A small-molecule ligand and the protein it binds are described below.
Small molecule (SMILES): Nc1ncnc2c1ncn2[C@H]1C[C@H](O)[C@@H](COP(=O)(O)O)O1

Sequence of chain 1.O:
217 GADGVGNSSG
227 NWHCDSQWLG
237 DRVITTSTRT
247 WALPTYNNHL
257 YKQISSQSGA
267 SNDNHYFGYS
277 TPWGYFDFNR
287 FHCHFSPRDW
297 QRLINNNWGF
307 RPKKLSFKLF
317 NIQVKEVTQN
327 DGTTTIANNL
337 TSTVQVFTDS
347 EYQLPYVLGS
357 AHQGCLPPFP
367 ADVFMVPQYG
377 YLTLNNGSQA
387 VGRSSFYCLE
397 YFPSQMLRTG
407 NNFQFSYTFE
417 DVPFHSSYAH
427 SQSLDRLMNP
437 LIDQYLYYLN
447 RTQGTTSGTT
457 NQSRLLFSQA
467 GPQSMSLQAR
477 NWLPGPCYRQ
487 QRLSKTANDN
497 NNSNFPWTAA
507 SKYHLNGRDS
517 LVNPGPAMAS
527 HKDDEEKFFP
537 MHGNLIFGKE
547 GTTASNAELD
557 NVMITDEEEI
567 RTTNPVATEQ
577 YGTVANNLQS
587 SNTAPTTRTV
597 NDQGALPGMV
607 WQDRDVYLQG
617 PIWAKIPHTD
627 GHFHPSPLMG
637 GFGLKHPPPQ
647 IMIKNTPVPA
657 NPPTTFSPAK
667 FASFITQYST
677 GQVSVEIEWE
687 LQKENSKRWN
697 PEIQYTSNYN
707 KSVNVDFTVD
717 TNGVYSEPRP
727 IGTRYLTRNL

Binding-site contacts:
Ligand atom N6 contacts residue PRO633 of chain 1.O at 4.2 Å.
Ligand atom O5' contacts residue PHE629 of chain 1.O at 3.9 Å.
Ligand atom C6 contacts residue VAL418 of chain 1.O at 4.0 Å (hydrophobic).
Ligand atom N1 contacts residue PRO419 of chain 1.O at 4.2 Å.
Ligand atom N6 contacts residue PHE638 of chain 1.O at 3.8 Å.
Ligand atom C2 contacts residue PRO631 of chain 1.O at 4.3 Å (hydrophobic).
Ligand atom C5 contacts residue PRO631 of chain 1.O at 4.1 Å (hydrophobic).
Ligand atom N6 contacts residue VAL418 of chain 1.O at 3.8 Å.
Ligand atom O4' contacts residue PRO631 of chain 1.O at 4.1 Å.
Ligand atom O2P contacts residue PHE629 of chain 1.O at 3.4 Å (h-bond).
Ligand atom C8 contacts residue ASP609 of chain 1.O at 4.4 Å.
Ligand atom C2 contacts residue GLY639 of chain 1.O at 3.9 Å.
Ligand atom O2P contacts residue HIS628 of chain 1.O at 3.8 Å.
Ligand atom C6 contacts residue PRO419 of chain 1.O at 4.3 Å (hydrophobic).
Ligand atom N1 contacts residue GLY639 of chain 1.O at 3.1 Å (h-bond).
Ligand atom N6 contacts residue SER632 of chain 1.O at 4.0 Å.
Ligand atom C2' contacts residue PRO419 of chain 1.O at 4.0 Å (hydrophobic).
Ligand atom N7 contacts residue ASP609 of chain 1.O at 4.1 Å.
Ligand atom N1 contacts residue PRO631 of chain 1.O at 3.8 Å.
Ligand atom N6 contacts residue GLY639 of chain 1.O at 2.9 Å (h-bond).
Ligand atom C6 contacts residue PRO631 of chain 1.O at 3.6 Å (hydrophobic).
Ligand atom C4 contacts residue PRO419 of chain 1.O at 4.0 Å (hydrophobic).
Ligand atom N9 contacts residue HIS630 of chain 1.O at 3.8 Å.
Ligand atom N3 contacts residue PRO419 of chain 1.O at 4.2 Å.
Ligand atom O2P contacts residue PRO631 of chain 1.O at 3.8 Å.
Ligand atom N9 contacts residue PRO419 of chain 1.O at 4.2 Å.
Ligand atom N6 contacts residue PRO631 of chain 1.O at 3.8 Å.
Ligand atom C5 contacts residue SER632 of chain 1.O at 4.4 Å.
Ligand atom O4' contacts residue HIS630 of chain 1.O at 4.2 Å.
Ligand atom N6 contacts residue GLY637 of chain 1.O at 4.0 Å.
Ligand atom C6 contacts residue GLY639 of chain 1.O at 3.8 Å.
Ligand atom N7 contacts residue SER632 of chain 1.O at 3.8 Å.
Ligand atom N7 contacts residue HIS630 of chain 1.O at 3.6 Å.
Ligand atom N1 contacts residue VAL418 of chain 1.O at 3.8 Å.
Ligand atom C1' contacts residue HIS630 of chain 1.O at 3.8 Å.
Ligand atom C2 contacts residue PRO419 of chain 1.O at 4.2 Å (hydrophobic).
Ligand atom P contacts residue PHE629 of chain 1.O at 4.4 Å.
Ligand atom C5 contacts residue PRO419 of chain 1.O at 4.2 Å (hydrophobic).
Ligand atom O5' contacts residue PRO631 of chain 1.O at 4.0 Å.
Ligand atom C8 contacts residue HIS630 of chain 1.O at 3.1 Å.